Sequence of chain 1.A:
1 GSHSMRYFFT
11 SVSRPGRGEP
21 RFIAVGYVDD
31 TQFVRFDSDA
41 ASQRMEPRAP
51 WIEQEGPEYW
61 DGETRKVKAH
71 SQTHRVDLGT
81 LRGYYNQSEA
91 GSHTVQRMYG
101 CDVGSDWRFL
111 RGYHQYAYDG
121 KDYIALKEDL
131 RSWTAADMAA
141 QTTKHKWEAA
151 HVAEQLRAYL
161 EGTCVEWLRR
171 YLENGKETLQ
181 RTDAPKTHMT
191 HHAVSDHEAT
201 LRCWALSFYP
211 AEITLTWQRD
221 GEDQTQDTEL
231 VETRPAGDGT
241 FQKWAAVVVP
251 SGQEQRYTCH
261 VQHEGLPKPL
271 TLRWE

Binding-site contacts:
Ligand atom C contacts residue GLU63 of chain 1.A at 3.6 Å.
Ligand atom N contacts residue TYR7 of chain 1.A at 2.9 Å (h-bond).
Ligand atom CB contacts residue TYR99 of chain 1.A at 3.4 Å (hydrophobic).
Ligand atom CD1 contacts residue VAL67 of chain 1.A at 3.6 Å (hydrophobic).
Ligand atom CG contacts residue GLU63 of chain 1.A at 3.4 Å.
Ligand atom O contacts residue TYR159 of chain 1.A at 2.6 Å (h-bond).
Ligand atom N contacts residue TYR159 of chain 1.A at 3.6 Å.
Ligand atom O contacts residue THR143 of chain 1.A at 2.7 Å (h-bond).
Ligand atom CG contacts residue LYS66 of chain 1.A at 3.5 Å.
Ligand atom CD2 contacts residue TYR99 of chain 1.A at 3.4 Å (hydrophobic).
Ligand atom O contacts residue THR73 of chain 1.A at 3.5 Å.
Ligand atom N contacts residue GLU63 of chain 1.A at 2.8 Å (salt-bridge).
Ligand atom N contacts residue ASP77 of chain 1.A at 3.1 Å (salt-bridge).
Ligand atom CD2 contacts residue TRP167 of chain 1.A at 3.6 Å (hydrophobic).
Ligand atom CA contacts residue TYR7 of chain 1.A at 3.3 Å (hydrophobic).
Ligand atom C contacts residue LYS146 of chain 1.A at 3.4 Å.
Ligand atom CB contacts residue GLU63 of chain 1.A at 3.5 Å.
Ligand atom CD2 contacts residue TYR7 of chain 1.A at 3.6 Å (hydrophobic).
Ligand atom C contacts residue TYR7 of chain 1.A at 3.4 Å (hydrophobic).
Ligand atom CD1 contacts residue FMT1 of chain 1.L at 3.5 Å.
Ligand atom CD1 contacts residue GLU63 of chain 1.A at 3.3 Å.
Ligand atom N contacts residue TYR99 of chain 1.A at 2.9 Å (h-bond).
Ligand atom O contacts residue LYS66 of chain 1.A at 2.8 Å (salt-bridge).
Ligand atom CA contacts residue GLU63 of chain 1.A at 3.5 Å.
Ligand atom CA contacts residue TYR171 of chain 1.A at 3.5 Å (hydrophobic).
Ligand atom CD1 contacts residue TYR159 of chain 1.A at 3.6 Å (hydrophobic).
Ligand atom OXT contacts residue LYS146 of chain 1.A at 2.8 Å (salt-bridge).
Ligand atom OXT contacts residue THR80 of chain 1.A at 3.5 Å.
Ligand atom CG2 contacts residue ASP77 of chain 1.A at 3.6 Å.
Ligand atom CG1 contacts residue TRP147 of chain 1.A at 3.5 Å (hydrophobic).
Ligand atom O contacts residue TYR84 of chain 1.A at 2.9 Å (h-bond).
Ligand atom CA contacts residue FMT1 of chain 1.L at 3.6 Å.
Ligand atom O contacts residue FMT1 of chain 1.L at 3.0 Å (h-bond).
Ligand atom O contacts residue HIS70 of chain 1.A at 3.1 Å.
Ligand atom O contacts residue LYS146 of chain 1.A at 3.4 Å (salt-bridge).
Ligand atom O contacts residue TYR7 of chain 1.A at 3.6 Å.
Ligand atom CA contacts residue ASP77 of chain 1.A at 3.6 Å.
Ligand atom O contacts residue TRP147 of chain 1.A at 2.8 Å (h-bond).
Ligand atom N contacts residue TYR171 of chain 1.A at 2.7 Å (h-bond).
Ligand atom N contacts residue FMT1 of chain 1.L at 2.9 Å (h-bond).

The small molecule below binds the protein below.
Small molecule (SMILES): CCC[C@H](NC(=O)CNC(=O)[C@H](Cc1ccccc1)NC(=O)[C@H](CC(C)C)NC(=O)[C@@H](N)CC(C)C)C(=O)N1CCC[C@H]1C(=O)N[C@H](C(=O)N[C@@H](Cc1ccc(O)cc1)C(=O)N[C@H](C(=O)O)C(C)C)C(C)C